Binding-site contacts:
Ligand atom O2' contacts residue TYR296 of chain 1.C at 2.9 Å (h-bond).
Ligand atom C2' contacts residue TYR296 of chain 1.C at 3.0 Å (hydrophobic).
Ligand atom N1 contacts residue GLN184 of chain 1.C at 2.9 Å (h-bond).
Ligand atom C4 contacts residue TYR217 of chain 1.C at 3.1 Å (hydrophobic).
Ligand atom O2 contacts residue TYR73 of chain 1.C at 3.0 Å.
Ligand atom O4' contacts residue TYR296 of chain 1.C at 2.5 Å (h-bond).
Ligand atom C5 contacts residue TYR73 of chain 1.C at 3.0 Å (hydrophobic).
Ligand atom N3 contacts residue TYR73 of chain 1.C at 3.0 Å.
Ligand atom O2 contacts residue ASN253 of chain 1.C at 2.9 Å (h-bond).
Ligand atom N1 contacts residue TYR73 of chain 1.C at 2.7 Å.
Ligand atom C2 contacts residue TYR73 of chain 1.C at 3.0 Å (hydrophobic).
Ligand atom C1' contacts residue TYR217 of chain 1.C at 3.0 Å (hydrophobic).
Ligand atom N3 contacts residue ASN295 of chain 1.C at 2.8 Å (h-bond).
Ligand atom N1 contacts residue TYR217 of chain 1.C at 3.0 Å (h-bond).
Ligand atom O2 contacts residue ASN216 of chain 1.C at 3.0 Å (h-bond).
Ligand atom N7 contacts residue ARG181 of chain 1.C at 3.0 Å (salt-bridge).
Ligand atom O2 contacts residue GLN40 of chain 1.C at 2.9 Å (h-bond).
Ligand atom N2 contacts residue GLN112 of chain 1.C at 2.8 Å (h-bond).
Ligand atom O2 contacts residue ASN72 of chain 1.C at 2.7 Å (h-bond).
Ligand atom O4 contacts residue GLN76 of chain 1.C at 3.0 Å (h-bond).
Ligand atom O4 contacts residue HIS332 of chain 1.C at 3.0 Å.
Ligand atom N3 contacts residue GLU256 of chain 1.C at 2.6 Å (salt-bridge).
Ligand atom N3 contacts residue ASN72 of chain 1.C at 2.9 Å (h-bond).
Ligand atom N9 contacts residue TYR217 of chain 1.C at 3.0 Å.
Ligand atom C2 contacts residue HIS145 of chain 1.C at 3.0 Å.
Ligand atom O2 contacts residue ASN295 of chain 1.C at 2.8 Å (h-bond).
Ligand atom C4 contacts residue GLU256 of chain 1.C at 3.1 Å.
Ligand atom N2 contacts residue CYS108 of chain 1.C at 2.6 Å (h-bond).
Ligand atom N1 contacts residue GLN112 of chain 1.C at 2.8 Å (h-bond).
Ligand atom C8 contacts residue TYR217 of chain 1.C at 3.1 Å (hydrophobic).
Ligand atom O4 contacts residue GLU256 of chain 1.C at 3.1 Å (salt-bridge).
Ligand atom N3 contacts residue GLN40 of chain 1.C at 3.0 Å (h-bond).
Ligand atom O4 contacts residue GLN220 of chain 1.C at 3.0 Å (h-bond).
Ligand atom C6 contacts residue TYR73 of chain 1.C at 2.6 Å (hydrophobic).
Ligand atom O4 contacts residue GLN299 of chain 1.C at 3.0 Å (h-bond).
Ligand atom O4 contacts residue ASN253 of chain 1.C at 3.1 Å (h-bond).
Ligand atom C4 contacts residue TYR73 of chain 1.C at 3.0 Å (hydrophobic).
Ligand atom O2' contacts residue TYR214 of chain 1.C at 3.1 Å.
Ligand atom C1' contacts residue TYR73 of chain 1.C at 2.9 Å (hydrophobic).
Ligand atom C2' contacts residue TYR217 of chain 1.C at 3.1 Å (hydrophobic).

A small-molecule ligand and the protein it binds are described below.
Small molecule (SMILES): Nc1nc(=O)c2ncn([C@@H]3O[C@H](CO[P](=O)(O)O[C@H]4[C@@H](O)[C@H](n5ccc(=O)[nH]c5=O)O[C@@H]4CO[P](=O)(O)O[C@H]4[C@@H](O)[C@H](n5cnc6c(N)ncnc65)O[C@@H]4CO[P](=O)(O)O[C@H]4[C@@H](O)[C@H](n5cnc6c(N)ncnc65)O[C@@H]4CO[P](=O)(O)O[C@H]4[C@@H](O)[C@H](n5ccc(=O)[nH]c5=O)O[C@@H]4CO[P](=O)(O)O[C@H]4[C@@H](O)[C@H](n5ccc(=O)[nH]c5=O)O[C@@H]4CO[P](=O)(O)O[C@H]4[C@@H](O)[C@H](n5ccc(=O)[nH]c5=O)O[C@@H]4CO)[C@@H](O[P](=O)(O)OC[C@H]4O[C@@H](n5ccc(=O)[nH]c5=O)[C@H](O)[C@@H]4O[P](=O)(O)OC[C@H]4O[C@@H](n5ccc(=O)[nH]c5=O)[C@H](O)[C@@H]4O)[C@H]3O)c2[nH]1

Sequence of chain 1.C:
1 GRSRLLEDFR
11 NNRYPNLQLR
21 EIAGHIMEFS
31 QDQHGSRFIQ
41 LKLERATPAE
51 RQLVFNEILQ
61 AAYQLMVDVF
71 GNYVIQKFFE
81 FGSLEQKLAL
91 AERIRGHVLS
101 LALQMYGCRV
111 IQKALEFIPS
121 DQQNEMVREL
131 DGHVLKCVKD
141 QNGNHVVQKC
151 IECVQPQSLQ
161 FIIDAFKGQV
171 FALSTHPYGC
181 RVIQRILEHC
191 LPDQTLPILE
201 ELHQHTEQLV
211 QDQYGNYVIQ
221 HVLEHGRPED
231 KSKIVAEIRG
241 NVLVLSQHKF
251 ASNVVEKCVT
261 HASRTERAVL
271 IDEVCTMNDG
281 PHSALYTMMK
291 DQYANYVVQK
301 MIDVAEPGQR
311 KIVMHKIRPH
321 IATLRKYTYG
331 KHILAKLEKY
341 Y